Binding-site contacts:
Ligand atom O6 contacts residue ALA157 of chain 3.A at 3.1 Å.
Ligand atom O5 contacts residue ASN159 of chain 3.A at 4.0 Å.
Ligand atom O7 contacts residue ARG195 of chain 3.A at 4.1 Å.
Ligand atom C4 contacts residue ALA157 of chain 3.A at 3.8 Å (hydrophobic).
Ligand atom C2 contacts residue ALA157 of chain 3.A at 4.3 Å (hydrophobic).
Ligand atom O6 contacts residue LEU158 of chain 3.A at 4.5 Å.
Ligand atom N2 contacts residue ILE211 of chain 1.A at 4.2 Å.
Ligand atom C1 contacts residue LEU158 of chain 3.A at 3.9 Å (hydrophobic).
Ligand atom C5 contacts residue ALA157 of chain 3.A at 4.0 Å (hydrophobic).
Ligand atom C4 contacts residue ASN240 of chain 3.A at 4.3 Å.
Ligand atom C8 contacts residue ILE211 of chain 1.A at 3.6 Å (hydrophobic).
Ligand atom O7 contacts residue SER241 of chain 3.A at 3.6 Å.
Ligand atom N2 contacts residue ASN240 of chain 3.A at 2.8 Å (h-bond).
Ligand atom C7 contacts residue ASN240 of chain 3.A at 3.0 Å.
Ligand atom C8 contacts residue THR197 of chain 3.A at 4.4 Å.
Ligand atom C8 contacts residue ARG195 of chain 3.A at 4.0 Å.
Ligand atom C8 contacts residue ASN240 of chain 3.A at 4.2 Å.
Ligand atom O5 contacts residue ALA157 of chain 3.A at 3.8 Å.
Ligand atom C6 contacts residue ALA157 of chain 3.A at 4.0 Å (hydrophobic).
Ligand atom C7 contacts residue ILE211 of chain 1.A at 4.5 Å (hydrophobic).
Ligand atom C2 contacts residue ASN240 of chain 3.A at 2.5 Å.
Ligand atom C3 contacts residue ASN240 of chain 3.A at 3.8 Å.
Ligand atom C3 contacts residue ALA157 of chain 3.A at 4.5 Å (hydrophobic).
Ligand atom C7 contacts residue THR242 of chain 3.A at 3.8 Å.
Ligand atom O7 contacts residue ASN240 of chain 3.A at 2.9 Å (h-bond).
Ligand atom O5 contacts residue ASN240 of chain 3.A at 2.5 Å (h-bond).
Ligand atom C1 contacts residue ASN240 of chain 3.A at 1.5 Å.
Ligand atom O5 contacts residue LEU158 of chain 3.A at 3.4 Å (h-bond).
Ligand atom O7 contacts residue THR242 of chain 3.A at 3.2 Å.
Ligand atom C5 contacts residue ASN240 of chain 3.A at 3.7 Å.
Ligand atom C2 contacts residue THR242 of chain 3.A at 4.3 Å.
Ligand atom O6 contacts residue ASN159 of chain 3.A at 4.1 Å.
Ligand atom N2 contacts residue THR242 of chain 3.A at 4.3 Å.
Ligand atom C6 contacts residue ASN159 of chain 3.A at 4.1 Å.

The protein below binds the small molecule below.
Small molecule (SMILES): CC(=O)N[C@@H]1[C@@H](O)[C@H](O)[C@@H](CO)O[C@H]1O

Sequence of chain 1.A:
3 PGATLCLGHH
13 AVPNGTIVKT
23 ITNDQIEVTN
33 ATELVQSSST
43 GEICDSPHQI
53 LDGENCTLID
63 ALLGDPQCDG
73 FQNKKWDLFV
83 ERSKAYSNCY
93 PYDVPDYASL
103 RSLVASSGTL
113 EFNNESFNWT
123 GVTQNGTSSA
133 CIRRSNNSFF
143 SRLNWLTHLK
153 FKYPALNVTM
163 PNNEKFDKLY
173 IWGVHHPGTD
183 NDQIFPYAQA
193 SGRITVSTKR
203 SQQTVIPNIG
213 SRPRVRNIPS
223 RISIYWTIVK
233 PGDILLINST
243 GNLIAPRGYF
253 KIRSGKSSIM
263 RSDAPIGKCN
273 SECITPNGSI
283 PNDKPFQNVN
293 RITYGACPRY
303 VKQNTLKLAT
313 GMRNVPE

Sequence of chain 3.A:
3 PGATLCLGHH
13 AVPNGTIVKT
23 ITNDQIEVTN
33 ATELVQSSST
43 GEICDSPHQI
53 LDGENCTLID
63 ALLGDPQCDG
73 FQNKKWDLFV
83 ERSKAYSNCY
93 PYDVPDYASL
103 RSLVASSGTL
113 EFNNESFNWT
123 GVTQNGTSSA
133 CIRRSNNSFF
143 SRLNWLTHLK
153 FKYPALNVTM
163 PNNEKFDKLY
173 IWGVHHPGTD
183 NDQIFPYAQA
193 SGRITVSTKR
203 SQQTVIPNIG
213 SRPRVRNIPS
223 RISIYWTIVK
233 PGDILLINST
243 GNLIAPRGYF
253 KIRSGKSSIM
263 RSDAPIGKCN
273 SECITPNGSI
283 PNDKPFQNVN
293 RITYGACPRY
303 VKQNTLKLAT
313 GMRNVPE